Binding-site contacts:
Ligand atom N4 contacts residue MET5 of chain 1.B at 3.7 Å.
Ligand atom C2 contacts residue FMN1 of chain 1.F at 3.5 Å.
Ligand atom O1 contacts residue ILE6 of chain 1.B at 4.4 Å.
Ligand atom O1 contacts residue FMN1 of chain 1.F at 3.3 Å (h-bond).
Ligand atom C6 contacts residue PHE23 of chain 1.B at 4.3 Å (hydrophobic).
Ligand atom C5 contacts residue LYS102 of chain 1.B at 4.1 Å.
Ligand atom C6 contacts residue ILE6 of chain 1.B at 4.1 Å (hydrophobic).
Ligand atom C3 contacts residue PHE23 of chain 1.B at 4.5 Å (hydrophobic).
Ligand atom C5 contacts residue GLY4 of chain 1.B at 4.4 Å.
Ligand atom C3 contacts residue MET5 of chain 1.B at 3.5 Å (hydrophobic).
Ligand atom C6 contacts residue ASN81 of chain 1.B at 3.3 Å.
Ligand atom C2 contacts residue VAL101 of chain 1.B at 3.9 Å (hydrophobic).
Ligand atom C2 contacts residue GLY4 of chain 1.B at 4.4 Å.
Ligand atom C6 contacts residue LEU42 of chain 1.B at 4.4 Å (hydrophobic).
Ligand atom N4 contacts residue ILE6 of chain 1.B at 3.5 Å.
Ligand atom C3 contacts residue VAL101 of chain 1.B at 4.1 Å (hydrophobic).
Ligand atom C5 contacts residue PHE23 of chain 1.B at 3.4 Å (hydrophobic).
Ligand atom C2 contacts residue LYS102 of chain 1.B at 3.6 Å.
Ligand atom C2 contacts residue LEU83 of chain 1.B at 3.8 Å (hydrophobic).
Ligand atom C6 contacts residue THR27 of chain 1.B at 4.2 Å.
Ligand atom C2 contacts residue ASN81 of chain 1.B at 4.0 Å.
Ligand atom C5 contacts residue ILE26 of chain 1.B at 4.4 Å (hydrophobic).
Ligand atom C3 contacts residue ILE6 of chain 1.B at 3.8 Å (hydrophobic).
Ligand atom O1 contacts residue LYS102 of chain 1.B at 3.2 Å.
Ligand atom C6 contacts residue FMN1 of chain 1.F at 3.4 Å.
Ligand atom N4 contacts residue GLY4 of chain 1.B at 3.7 Å.
Ligand atom C5 contacts residue THR27 of chain 1.B at 3.9 Å.
Ligand atom C2 contacts residue GLY100 of chain 1.B at 4.2 Å.
Ligand atom O1 contacts residue LEU83 of chain 1.B at 4.1 Å.
Ligand atom O1 contacts residue ASN81 of chain 1.B at 2.9 Å (h-bond).
Ligand atom N4 contacts residue PHE23 of chain 1.B at 3.1 Å.
Ligand atom C3 contacts residue GLY4 of chain 1.B at 3.2 Å.
Ligand atom C5 contacts residue ILE6 of chain 1.B at 4.4 Å (hydrophobic).
Ligand atom C3 contacts residue LYS102 of chain 1.B at 3.5 Å.
Ligand atom C3 contacts residue GLY100 of chain 1.B at 3.9 Å.
Ligand atom C2 contacts residue ILE6 of chain 1.B at 3.7 Å (hydrophobic).
Ligand atom N4 contacts residue LYS102 of chain 1.B at 4.4 Å.
Ligand atom C6 contacts residue LYS102 of chain 1.B at 4.0 Å.

The small molecule below binds the protein below.
Small molecule (SMILES): C1COCCN1

Sequence of chain 1.B:
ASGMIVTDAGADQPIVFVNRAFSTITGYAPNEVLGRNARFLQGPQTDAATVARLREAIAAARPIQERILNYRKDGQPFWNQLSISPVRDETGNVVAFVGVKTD